Sequence of chain 1.FB:
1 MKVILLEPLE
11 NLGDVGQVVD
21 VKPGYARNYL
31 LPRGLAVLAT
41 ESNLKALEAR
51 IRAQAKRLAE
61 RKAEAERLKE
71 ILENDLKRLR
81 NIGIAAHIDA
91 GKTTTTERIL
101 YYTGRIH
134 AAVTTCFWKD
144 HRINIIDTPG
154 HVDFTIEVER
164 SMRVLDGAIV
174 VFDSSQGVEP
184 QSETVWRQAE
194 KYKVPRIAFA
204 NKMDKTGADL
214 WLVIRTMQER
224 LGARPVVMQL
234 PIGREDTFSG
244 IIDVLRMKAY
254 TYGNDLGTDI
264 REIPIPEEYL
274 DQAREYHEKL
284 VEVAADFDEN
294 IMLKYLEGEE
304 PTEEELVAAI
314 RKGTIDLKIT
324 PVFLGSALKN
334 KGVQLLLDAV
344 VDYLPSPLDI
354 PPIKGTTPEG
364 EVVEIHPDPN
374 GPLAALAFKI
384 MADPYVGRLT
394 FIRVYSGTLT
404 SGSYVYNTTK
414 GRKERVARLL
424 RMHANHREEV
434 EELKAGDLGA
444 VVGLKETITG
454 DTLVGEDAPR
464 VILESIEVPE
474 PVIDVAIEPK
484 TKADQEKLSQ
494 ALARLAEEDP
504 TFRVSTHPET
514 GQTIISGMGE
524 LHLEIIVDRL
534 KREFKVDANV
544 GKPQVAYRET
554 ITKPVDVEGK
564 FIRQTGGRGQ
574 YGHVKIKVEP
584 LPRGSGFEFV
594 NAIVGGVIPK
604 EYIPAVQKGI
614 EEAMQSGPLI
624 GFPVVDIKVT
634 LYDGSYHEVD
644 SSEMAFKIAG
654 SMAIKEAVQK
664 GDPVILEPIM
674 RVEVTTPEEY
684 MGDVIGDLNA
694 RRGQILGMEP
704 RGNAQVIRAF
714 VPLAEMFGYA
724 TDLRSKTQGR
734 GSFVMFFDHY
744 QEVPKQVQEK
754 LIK

The protein below binds the small molecule below.
Small molecule (SMILES): Nc1ccn([C@@H]2O[C@H](CO[P](=O)(O)O[C@H]3[C@@H](O)[C@H](n4ccc(=O)[nH]c4=O)O[C@@H]3CO[P](=O)(O)O[C@H]3[C@@H](O)[C@H](n4ccc(=O)[nH]c4=O)O[C@@H]3CO[P](=O)(O)O[C@H]3[C@@H](O)[C@H](n4cnc5c(N)ncnc54)O[C@@H]3CO[P](=O)(O)O[C@H]3[C@@H](O)[C@H](n4cnc5c(N)ncnc54)O[C@@H]3CO[P](=O)(O)O[C@H]3[C@@H](O)[C@H](n4cnc5c(N)ncnc54)O[C@@H]3CO[P](=O)(O)O[C@H]3[C@@H](O)[C@H](n4cnc5c(N)ncnc54)O[C@@H]3COP(=O)=O)[C@@H](O)[C@H]2O)c(=O)n1

Binding-site contacts:
Ligand atom O2 contacts residue GLY569 of chain 1.FB at 2.8 Å (h-bond).
Ligand atom P contacts residue MG1 of chain 1.QVA at 4.3 Å.
Ligand atom C5 contacts residue MG1 of chain 1.QVA at 4.4 Å.
Ligand atom O4' contacts residue GLY570 of chain 1.FB at 3.8 Å.
Ligand atom O2 contacts residue GLY570 of chain 1.FB at 4.3 Å.
Ligand atom O3' contacts residue GLY570 of chain 1.FB at 4.5 Å.
Ligand atom C2' contacts residue GLY569 of chain 1.FB at 3.4 Å.
Ligand atom O2' contacts residue ARG571 of chain 1.FB at 4.2 Å.
Ligand atom O2 contacts residue GLY570 of chain 1.FB at 3.8 Å.
Ligand atom C2 contacts residue GLY569 of chain 1.FB at 3.9 Å.
Ligand atom O4' contacts residue ARG571 of chain 1.FB at 3.9 Å.
Ligand atom C1' contacts residue GLY570 of chain 1.FB at 4.5 Å.
Ligand atom C1' contacts residue GLY569 of chain 1.FB at 3.7 Å.
Ligand atom OP2 contacts residue MG1 of chain 1.QVA at 3.3 Å.
Ligand atom C4' contacts residue ARG571 of chain 1.FB at 4.0 Å.
Ligand atom O4' contacts residue GLY569 of chain 1.FB at 3.9 Å.
Ligand atom C4' contacts residue GLY570 of chain 1.FB at 4.2 Å.
Ligand atom O2' contacts residue GLY569 of chain 1.FB at 2.6 Å (h-bond).
Ligand atom N1 contacts residue GLY569 of chain 1.FB at 4.4 Å.